Sequence of chain 1.A:
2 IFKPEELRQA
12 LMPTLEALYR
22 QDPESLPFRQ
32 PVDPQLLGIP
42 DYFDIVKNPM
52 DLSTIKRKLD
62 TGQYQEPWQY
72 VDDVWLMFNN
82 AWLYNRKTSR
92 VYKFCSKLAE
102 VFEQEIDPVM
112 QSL

Binding-site contacts:
Ligand atom C3 contacts residue TYR43 of chain 1.A at 4.0 Å (hydrophobic).
Ligand atom N2 contacts residue PRO28 of chain 1.A at 4.4 Å.
Ligand atom C7 contacts residue LEU38 of chain 1.A at 4.1 Å (hydrophobic).
Ligand atom N1 contacts residue TYR85 of chain 1.A at 3.8 Å.
Ligand atom C8 contacts residue LEU38 of chain 1.A at 4.3 Å (hydrophobic).
Ligand atom C9 contacts residue ILE40 of chain 1.A at 4.0 Å (hydrophobic).
Ligand atom C1 contacts residue VAL33 of chain 1.A at 4.1 Å (hydrophobic).
Ligand atom C8 contacts residue ILE40 of chain 1.A at 4.4 Å (hydrophobic).
Ligand atom O contacts residue VAL92 of chain 1.A at 3.9 Å.
Ligand atom C4 contacts residue VAL92 of chain 1.A at 4.1 Å (hydrophobic).
Ligand atom O contacts residue TYR43 of chain 1.A at 3.9 Å.
Ligand atom O contacts residue ASN86 of chain 1.A at 2.8 Å (h-bond).
Ligand atom C3 contacts residue VAL33 of chain 1.A at 3.5 Å (hydrophobic).
Ligand atom N1 contacts residue VAL92 of chain 1.A at 4.0 Å.
Ligand atom C4 contacts residue ASN86 of chain 1.A at 3.6 Å.
Ligand atom N1 contacts residue ILE40 of chain 1.A at 4.5 Å.
Ligand atom C1 contacts residue PHE29 of chain 1.A at 4.0 Å (hydrophobic).
Ligand atom C2 contacts residue PRO28 of chain 1.A at 4.0 Å (hydrophobic).
Ligand atom C6 contacts residue ILE40 of chain 1.A at 4.4 Å (hydrophobic).
Ligand atom C3 contacts residue ILE40 of chain 1.A at 4.2 Å (hydrophobic).
Ligand atom C5 contacts residue VAL92 of chain 1.A at 4.1 Å (hydrophobic).
Ligand atom C6 contacts residue VAL92 of chain 1.A at 4.0 Å (hydrophobic).
Ligand atom C4 contacts residue TYR85 of chain 1.A at 4.0 Å (hydrophobic).
Ligand atom C10 contacts residue ASN86 of chain 1.A at 3.7 Å.
Ligand atom C4 contacts residue TYR43 of chain 1.A at 4.1 Å (hydrophobic).
Ligand atom N2 contacts residue VAL92 of chain 1.A at 3.9 Å.
Ligand atom N1 contacts residue ASN86 of chain 1.A at 2.8 Å (h-bond).
Ligand atom O contacts residue ALA82 of chain 1.A at 4.3 Å.
Ligand atom C2 contacts residue VAL33 of chain 1.A at 3.6 Å (hydrophobic).
Ligand atom C1 contacts residue PRO28 of chain 1.A at 3.5 Å (hydrophobic).
Ligand atom O contacts residue TYR85 of chain 1.A at 3.9 Å.
Ligand atom C5 contacts residue ILE40 of chain 1.A at 4.0 Å (hydrophobic).
Ligand atom C10 contacts residue TYR85 of chain 1.A at 4.1 Å (hydrophobic).
Ligand atom C5 contacts residue ASN86 of chain 1.A at 3.6 Å.
Ligand atom C10 contacts residue ILE40 of chain 1.A at 3.8 Å (hydrophobic).
Ligand atom C1 contacts residue VAL92 of chain 1.A at 3.9 Å (hydrophobic).

A small-molecule ligand and the protein it binds are described below.
Small molecule (SMILES): C[C@@H]1CC(=O)Nc2ccccc2N1